The small molecule below binds the protein below.
Small molecule (SMILES): NCc1ccc(-c2cccc(F)c2)c(Cl)c1

Sequence of chain 1.A:
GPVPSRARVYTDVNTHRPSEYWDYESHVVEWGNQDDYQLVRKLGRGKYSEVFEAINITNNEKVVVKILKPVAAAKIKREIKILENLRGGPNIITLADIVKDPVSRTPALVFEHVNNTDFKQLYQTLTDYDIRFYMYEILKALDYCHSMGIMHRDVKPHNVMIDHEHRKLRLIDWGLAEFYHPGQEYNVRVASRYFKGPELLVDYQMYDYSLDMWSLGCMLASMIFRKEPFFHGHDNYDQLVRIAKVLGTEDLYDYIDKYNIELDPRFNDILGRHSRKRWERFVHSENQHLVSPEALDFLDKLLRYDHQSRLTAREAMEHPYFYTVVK

Binding-site contacts:
Ligand atom C7 contacts residue MET224 of chain 1.A at 3.3 Å (hydrophobic).
Ligand atom C12 contacts residue LEU127 of chain 1.A at 3.9 Å (hydrophobic).
Ligand atom C12 contacts residue MET224 of chain 1.A at 3.2 Å (hydrophobic).
Ligand atom N contacts residue ASN117 of chain 1.A at 4.0 Å.
Ligand atom C11 contacts residue MET224 of chain 1.A at 2.8 Å (hydrophobic).
Ligand atom N contacts residue VAL161 of chain 1.A at 2.8 Å (h-bond).
Ligand atom C2 contacts residue PRO158 of chain 1.A at 3.4 Å (hydrophobic).
Ligand atom CL contacts residue TYR124 of chain 1.A at 4.0 Å.
Ligand atom F contacts residue LEU127 of chain 1.A at 4.0 Å.
Ligand atom C6 contacts residue LEU123 of chain 1.A at 3.9 Å (hydrophobic).
Ligand atom F contacts residue MET224 of chain 1.A at 3.6 Å.
Ligand atom C1 contacts residue PRO158 of chain 1.A at 3.8 Å (hydrophobic).
Ligand atom F contacts residue TYR135 of chain 1.A at 3.2 Å.
Ligand atom N contacts residue PRO158 of chain 1.A at 2.7 Å (h-bond).
Ligand atom C9 contacts residue MET220 of chain 1.A at 3.5 Å (hydrophobic).
Ligand atom C12 contacts residue TYR135 of chain 1.A at 4.2 Å (hydrophobic).
Ligand atom C contacts residue PHE120 of chain 1.A at 4.0 Å (hydrophobic).
Ligand atom C1 contacts residue VAL161 of chain 1.A at 3.8 Å (hydrophobic).
Ligand atom C1 contacts residue PHE120 of chain 1.A at 4.1 Å (hydrophobic).
Ligand atom C3 contacts residue VAL161 of chain 1.A at 3.9 Å (hydrophobic).
Ligand atom C contacts residue VAL161 of chain 1.A at 3.6 Å (hydrophobic).
Ligand atom C3 contacts residue ILE163 of chain 1.A at 3.6 Å (hydrophobic).
Ligand atom C11 contacts residue TYR135 of chain 1.A at 4.0 Å (hydrophobic).
Ligand atom C9 contacts residue MET224 of chain 1.A at 2.2 Å (hydrophobic).
Ligand atom F contacts residue ASP131 of chain 1.A at 3.9 Å.
Ligand atom C8 contacts residue MET220 of chain 1.A at 3.0 Å (hydrophobic).
Ligand atom F contacts residue MET136 of chain 1.A at 3.9 Å.
Ligand atom C4 contacts residue ILE163 of chain 1.A at 3.9 Å (hydrophobic).
Ligand atom C2 contacts residue VAL161 of chain 1.A at 3.2 Å (hydrophobic).
Ligand atom C6 contacts residue PHE120 of chain 1.A at 3.6 Å (hydrophobic).
Ligand atom C contacts residue PRO158 of chain 1.A at 3.7 Å (hydrophobic).
Ligand atom C10 contacts residue MET224 of chain 1.A at 2.2 Å (hydrophobic).
Ligand atom N contacts residue MET162 of chain 1.A at 4.2 Å.
Ligand atom C2 contacts residue ILE163 of chain 1.A at 3.8 Å (hydrophobic).
Ligand atom C3 contacts residue MET220 of chain 1.A at 4.1 Å (hydrophobic).
Ligand atom C8 contacts residue MET224 of chain 1.A at 2.8 Å (hydrophobic).
Ligand atom C10 contacts residue MET136 of chain 1.A at 3.8 Å (hydrophobic).
Ligand atom CL contacts residue LEU127 of chain 1.A at 3.9 Å.
Ligand atom F contacts residue ILE132 of chain 1.A at 3.2 Å.
Ligand atom C7 contacts residue MET220 of chain 1.A at 4.0 Å (hydrophobic).